Binding-site contacts:
Ligand atom C17 contacts residue GLY68 of chain 1.Q at 3.4 Å.
Ligand atom O3 contacts residue SER97 of chain 1.Q at 2.3 Å (h-bond).
Ligand atom O3 contacts residue GLY67 of chain 1.Q at 3.7 Å.
Ligand atom N2 contacts residue GLY68 of chain 1.Q at 4.1 Å.
Ligand atom C15 contacts residue PRO124 of chain 1.Q at 4.4 Å (hydrophobic).
Ligand atom C16 contacts residue LEU125 of chain 1.Q at 4.0 Å (hydrophobic).
Ligand atom N2 contacts residue GLY67 of chain 1.Q at 4.2 Å.
Ligand atom C15 contacts residue GLY68 of chain 1.Q at 4.1 Å.
Ligand atom C15 contacts residue SER97 of chain 1.Q at 4.3 Å.
Ligand atom O3 contacts residue MET98 of chain 1.Q at 3.5 Å (h-bond).
Ligand atom C14 contacts residue GLY68 of chain 1.Q at 3.5 Å.
Ligand atom C16 contacts residue SER97 of chain 1.Q at 3.3 Å.
Ligand atom C15 contacts residue LEU125 of chain 1.Q at 3.6 Å (hydrophobic).
Ligand atom N1 contacts residue SER97 of chain 1.Q at 2.3 Å (h-bond).
Ligand atom C12 contacts residue GLY68 of chain 1.Q at 3.7 Å.
Ligand atom C16 contacts residue ILE70 of chain 1.Q at 3.9 Å (hydrophobic).
Ligand atom C17 contacts residue SER97 of chain 1.Q at 1.4 Å.
Ligand atom C15 contacts residue ILE70 of chain 1.Q at 4.3 Å (hydrophobic).
Ligand atom C10 contacts residue GLN34 of chain 1.Q at 4.1 Å.
Ligand atom C16 contacts residue PRO124 of chain 1.Q at 4.0 Å (hydrophobic).
Ligand atom C11 contacts residue GLY68 of chain 1.Q at 4.2 Å.
Ligand atom C14 contacts residue SER97 of chain 1.Q at 3.6 Å.
Ligand atom C14 contacts residue LEU125 of chain 1.Q at 4.2 Å (hydrophobic).
Ligand atom C13 contacts residue SER97 of chain 1.Q at 4.3 Å.
Ligand atom N1 contacts residue MPD1 of chain 1.CC at 3.9 Å.
Ligand atom C17 contacts residue MPD1 of chain 1.CC at 3.8 Å.
Ligand atom C16 contacts residue MPD1 of chain 1.CC at 3.5 Å.
Ligand atom O1 contacts residue GLN34 of chain 1.Q at 3.0 Å (h-bond).
Ligand atom C16 contacts residue GLY68 of chain 1.Q at 4.3 Å.
Ligand atom C16 contacts residue HIS122 of chain 1.Q at 4.3 Å.
Ligand atom C13 contacts residue LEU125 of chain 1.Q at 4.3 Å (hydrophobic).
Ligand atom C13 contacts residue GLY68 of chain 1.Q at 3.5 Å.
Ligand atom N2 contacts residue PRO66 of chain 1.Q at 4.3 Å.
Ligand atom N1 contacts residue GLY68 of chain 1.Q at 3.7 Å.
Ligand atom C12 contacts residue SER97 of chain 1.Q at 4.1 Å.
Ligand atom N1 contacts residue HIS122 of chain 1.Q at 3.7 Å.
Ligand atom C17 contacts residue MET98 of chain 1.Q at 3.7 Å (hydrophobic).
Ligand atom O2 contacts residue GLN34 of chain 1.Q at 4.1 Å.
Ligand atom C17 contacts residue HIS122 of chain 1.Q at 4.0 Å.
Ligand atom O3 contacts residue GLY68 of chain 1.Q at 2.5 Å (h-bond).

A small-molecule ligand and the protein it binds are described below.
Small molecule (SMILES): CC[C@H](O)/C=C/C=C(C)/C=C/C(=O)NC(=O)/C=C/C1=CCN1C(=O)O

Sequence of chain 1.Q:
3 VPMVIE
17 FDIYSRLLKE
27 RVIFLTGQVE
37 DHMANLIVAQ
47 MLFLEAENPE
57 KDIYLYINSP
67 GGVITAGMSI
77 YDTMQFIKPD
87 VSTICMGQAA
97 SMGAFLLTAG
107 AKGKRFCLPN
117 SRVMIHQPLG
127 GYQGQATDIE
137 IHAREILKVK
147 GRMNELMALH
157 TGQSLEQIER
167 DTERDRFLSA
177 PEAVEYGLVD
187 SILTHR